The protein below binds the small molecule below.
Small molecule (SMILES): CC(=O)N[C@@H]1[C@@H](O)[C@H](O)[C@@H](CO)O[C@H]1O

Sequence of chain 1.B:
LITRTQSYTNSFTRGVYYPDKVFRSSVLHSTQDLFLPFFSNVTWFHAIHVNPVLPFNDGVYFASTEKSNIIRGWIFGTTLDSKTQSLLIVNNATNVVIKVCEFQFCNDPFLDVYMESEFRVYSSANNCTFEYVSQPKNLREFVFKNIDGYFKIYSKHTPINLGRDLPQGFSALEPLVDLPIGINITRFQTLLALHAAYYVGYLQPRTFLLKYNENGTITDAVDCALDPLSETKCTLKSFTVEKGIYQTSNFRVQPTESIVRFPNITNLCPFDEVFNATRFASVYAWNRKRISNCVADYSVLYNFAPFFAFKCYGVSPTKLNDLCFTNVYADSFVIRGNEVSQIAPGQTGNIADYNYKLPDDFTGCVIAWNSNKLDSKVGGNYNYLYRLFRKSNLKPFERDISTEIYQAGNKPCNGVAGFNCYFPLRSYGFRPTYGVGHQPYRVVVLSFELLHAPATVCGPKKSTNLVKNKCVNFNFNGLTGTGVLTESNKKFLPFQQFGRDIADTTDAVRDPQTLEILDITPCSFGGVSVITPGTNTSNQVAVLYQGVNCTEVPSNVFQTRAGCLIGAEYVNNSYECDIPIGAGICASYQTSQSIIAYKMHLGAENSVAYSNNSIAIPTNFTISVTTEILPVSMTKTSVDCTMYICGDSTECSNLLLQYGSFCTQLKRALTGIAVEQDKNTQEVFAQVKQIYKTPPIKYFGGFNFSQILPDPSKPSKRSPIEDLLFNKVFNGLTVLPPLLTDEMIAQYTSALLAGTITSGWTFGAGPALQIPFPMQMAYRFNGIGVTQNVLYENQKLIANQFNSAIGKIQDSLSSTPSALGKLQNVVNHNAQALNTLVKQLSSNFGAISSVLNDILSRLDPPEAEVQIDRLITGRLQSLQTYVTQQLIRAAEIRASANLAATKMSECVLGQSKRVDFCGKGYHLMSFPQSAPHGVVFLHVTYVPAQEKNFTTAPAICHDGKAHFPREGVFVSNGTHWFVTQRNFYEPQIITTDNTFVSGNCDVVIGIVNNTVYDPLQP

Binding-site contacts:
Ligand atom O5 contacts residue ASN1114 of chain 1.B at 2.4 Å (h-bond).
Ligand atom O7 contacts residue ASN1114 of chain 1.B at 4.2 Å.
Ligand atom C4 contacts residue ASN1114 of chain 1.B at 4.2 Å.
Ligand atom N2 contacts residue ASN1114 of chain 1.B at 2.9 Å (h-bond).
Ligand atom C5 contacts residue ASN1114 of chain 1.B at 3.7 Å.
Ligand atom C3 contacts residue ASN1114 of chain 1.B at 3.8 Å.
Ligand atom C2 contacts residue ASN1114 of chain 1.B at 2.4 Å.
Ligand atom C7 contacts residue ASN1114 of chain 1.B at 3.8 Å.
Ligand atom C1 contacts residue ASN1114 of chain 1.B at 1.4 Å.
Ligand atom C8 contacts residue ASN1114 of chain 1.B at 4.5 Å.